Sequence of chain 2.A:
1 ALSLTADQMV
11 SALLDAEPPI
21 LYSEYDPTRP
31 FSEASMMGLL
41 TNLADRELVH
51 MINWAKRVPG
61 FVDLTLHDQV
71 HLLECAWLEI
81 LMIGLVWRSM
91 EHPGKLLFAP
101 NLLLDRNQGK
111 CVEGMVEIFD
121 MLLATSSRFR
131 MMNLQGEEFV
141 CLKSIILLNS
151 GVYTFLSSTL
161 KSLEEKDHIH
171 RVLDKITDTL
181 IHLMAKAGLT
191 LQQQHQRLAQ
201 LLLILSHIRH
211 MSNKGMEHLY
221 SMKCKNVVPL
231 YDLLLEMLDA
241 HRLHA

This protein binds this small molecule.
Small molecule (SMILES): C[C@@H]1CN(CCOc2ccc([C@@H]3Oc4ccc(O)cc4S[C@@H]3c3ccc(O)cc3)cc2)C[C@H]1C

Binding-site contacts:
Ligand atom O8 contacts residue LEU81 of chain 2.A at 3.5 Å (h-bond).
Ligand atom O16 contacts residue LEU219 of chain 2.A at 3.9 Å.
Ligand atom C21 contacts residue THR41 of chain 2.A at 3.7 Å.
Ligand atom C6 contacts residue GLU47 of chain 2.A at 3.1 Å.
Ligand atom N28 contacts residue ASP45 of chain 2.A at 2.6 Å (salt-bridge).
Ligand atom C33 contacts residue TRP77 of chain 2.A at 3.6 Å (hydrophobic).
Ligand atom C31 contacts residue LYS225 of chain 2.A at 3.7 Å.
Ligand atom C7 contacts residue ARG88 of chain 2.A at 3.9 Å.
Ligand atom C15 contacts residue HIS218 of chain 2.A at 3.7 Å.
Ligand atom C7 contacts residue GLU47 of chain 2.A at 3.3 Å.
Ligand atom C23 contacts residue ALA44 of chain 2.A at 3.6 Å (hydrophobic).
Ligand atom O3 contacts residue PHE98 of chain 2.A at 3.6 Å.
Ligand atom C14 contacts residue GLY215 of chain 2.A at 3.7 Å.
Ligand atom C34 contacts residue ASP45 of chain 2.A at 3.3 Å.
Ligand atom C17 contacts residue HIS218 of chain 2.A at 3.7 Å.
Ligand atom C24 contacts residue ALA44 of chain 2.A at 3.9 Å (hydrophobic).
Ligand atom C5 contacts residue PHE98 of chain 2.A at 3.7 Å (hydrophobic).
Ligand atom C2 contacts residue LEU40 of chain 2.A at 3.9 Å (hydrophobic).
Ligand atom O8 contacts residue GLU47 of chain 2.A at 2.7 Å (salt-bridge).
Ligand atom C4 contacts residue PHE98 of chain 2.A at 3.6 Å (hydrophobic).
Ligand atom C10 contacts residue PHE98 of chain 2.A at 3.7 Å (hydrophobic).
Ligand atom C29 contacts residue LYS225 of chain 2.A at 3.7 Å.
Ligand atom C32 contacts residue ASP45 of chain 2.A at 3.4 Å.
Ligand atom C13 contacts residue MET82 of chain 2.A at 3.9 Å (hydrophobic).
Ligand atom C26 contacts residue CYS224 of chain 2.A at 3.8 Å (hydrophobic).
Ligand atom O16 contacts residue GLY215 of chain 2.A at 3.3 Å (h-bond).
Ligand atom C31 contacts residue LEU233 of chain 2.A at 3.7 Å (hydrophobic).
Ligand atom C26 contacts residue ASP45 of chain 2.A at 3.9 Å.
Ligand atom C29 contacts residue ASP45 of chain 2.A at 3.5 Å.
Ligand atom C6 contacts residue LEU43 of chain 2.A at 3.8 Å (hydrophobic).
Ligand atom O16 contacts residue ILE118 of chain 2.A at 3.8 Å.
Ligand atom C26 contacts residue THR41 of chain 2.A at 3.6 Å.
Ligand atom C27 contacts residue ASP45 of chain 2.A at 3.5 Å.
Ligand atom O16 contacts residue HIS218 of chain 2.A at 2.8 Å (h-bond).
Ligand atom C33 contacts residue LEU48 of chain 2.A at 3.5 Å (hydrophobic).
Ligand atom C5 contacts residue LEU40 of chain 2.A at 3.8 Å (hydrophobic).
Ligand atom O3 contacts residue LEU40 of chain 2.A at 3.4 Å.
Ligand atom C34 contacts residue TRP77 of chain 2.A at 3.5 Å (hydrophobic).
Ligand atom O8 contacts residue ARG88 of chain 2.A at 3.2 Å (salt-bridge).
Ligand atom C22 contacts residue ALA44 of chain 2.A at 3.7 Å (hydrophobic).